The protein below binds the small molecule below.
Small molecule (SMILES): CC(=O)N[C@@H]1[C@@H](O)[C@H](O)[C@@H](CO)O[C@H]1O

Binding-site contacts:
Ligand atom C8 contacts residue ASN120 of chain 1.H at 4.3 Å.
Ligand atom C1 contacts residue ASN120 of chain 1.H at 1.4 Å.
Ligand atom O7 contacts residue ASN120 of chain 1.H at 3.2 Å (h-bond).
Ligand atom C4 contacts residue ASN120 of chain 1.H at 4.2 Å.
Ligand atom O5 contacts residue ASN120 of chain 1.H at 2.4 Å (h-bond).
Ligand atom N2 contacts residue ASN120 of chain 1.H at 2.8 Å (h-bond).
Ligand atom O7 contacts residue TYR121 of chain 1.H at 4.2 Å.
Ligand atom C7 contacts residue ASN120 of chain 1.H at 3.1 Å.
Ligand atom C3 contacts residue ASN120 of chain 1.H at 3.7 Å.
Ligand atom C5 contacts residue ASN120 of chain 1.H at 3.7 Å.
Ligand atom C2 contacts residue ASN120 of chain 1.H at 2.4 Å.

Sequence of chain 1.H:
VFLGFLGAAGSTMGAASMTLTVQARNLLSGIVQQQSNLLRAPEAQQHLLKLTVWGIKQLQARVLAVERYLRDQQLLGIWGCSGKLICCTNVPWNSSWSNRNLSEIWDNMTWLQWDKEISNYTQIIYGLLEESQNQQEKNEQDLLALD